Sequence of chain 1.A:
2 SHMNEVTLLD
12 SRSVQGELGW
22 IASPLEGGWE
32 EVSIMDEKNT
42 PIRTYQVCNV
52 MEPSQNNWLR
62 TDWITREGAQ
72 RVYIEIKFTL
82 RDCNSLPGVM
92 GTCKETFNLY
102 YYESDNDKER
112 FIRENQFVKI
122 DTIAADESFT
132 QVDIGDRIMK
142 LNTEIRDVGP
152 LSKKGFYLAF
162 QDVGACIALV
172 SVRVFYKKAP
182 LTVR

Binding-site contacts:
Ligand atom CH2 contacts residue ARG82 of chain 1.A at 3.7 Å.
Ligand atom C2 contacts residue MET36 of chain 1.A at 3.7 Å (hydrophobic).
Ligand atom CD1 contacts residue CYS49 of chain 1.A at 3.6 Å (hydrophobic).
Ligand atom C contacts residue GLN47 of chain 1.A at 3.8 Å.
Ligand atom NE1 contacts residue ILE168 of chain 1.A at 3.1 Å (h-bond).
Ligand atom N1 contacts residue MET36 of chain 1.A at 2.9 Å (h-bond).
Ligand atom C2 contacts residue ASP37 of chain 1.A at 3.3 Å.
Ligand atom C contacts residue MET36 of chain 1.A at 3.6 Å (hydrophobic).
Ligand atom CA contacts residue MET36 of chain 1.A at 3.3 Å (hydrophobic).
Ligand atom NE1 contacts residue VAL48 of chain 1.A at 3.7 Å.
Ligand atom CD1 contacts residue CYS167 of chain 1.A at 3.8 Å (hydrophobic).
Ligand atom C4 contacts residue GLU31 of chain 1.A at 3.7 Å.
Ligand atom C10 contacts residue GLN47 of chain 1.A at 3.6 Å.
Ligand atom CB contacts residue GLN47 of chain 1.A at 3.6 Å.
Ligand atom C9 contacts residue GLU38 of chain 1.A at 3.5 Å.
Ligand atom CH2 contacts residue LEU81 of chain 1.A at 3.7 Å (hydrophobic).
Ligand atom CE1 contacts residue MET140 of chain 1.A at 3.4 Å (hydrophobic).
Ligand atom C9 contacts residue GLU31 of chain 1.A at 3.5 Å.
Ligand atom CZ2 contacts residue CYS167 of chain 1.A at 3.5 Å (hydrophobic).
Ligand atom O contacts residue GLN47 of chain 1.A at 3.1 Å (h-bond).
Ligand atom O contacts residue ILE35 of chain 1.A at 3.4 Å.
Ligand atom CZ2 contacts residue ALA169 of chain 1.A at 3.7 Å (hydrophobic).
Ligand atom CZ2 contacts residue THR80 of chain 1.A at 3.6 Å.
Ligand atom C11 contacts residue MET140 of chain 1.A at 3.7 Å (hydrophobic).
Ligand atom CD2 contacts residue CYS167 of chain 1.A at 3.8 Å (hydrophobic).
Ligand atom CZ2 contacts residue ILE168 of chain 1.A at 3.8 Å (hydrophobic).
Ligand atom C2 contacts residue GLU31 of chain 1.A at 3.6 Å.
Ligand atom N contacts residue GLN47 of chain 1.A at 2.9 Å (h-bond).
Ligand atom CA contacts residue GLN47 of chain 1.A at 3.7 Å.
Ligand atom C6 contacts residue GLN47 of chain 1.A at 3.6 Å.
Ligand atom CG contacts residue CYS167 of chain 1.A at 3.7 Å (hydrophobic).
Ligand atom C10 contacts residue ILE135 of chain 1.A at 3.6 Å (hydrophobic).
Ligand atom N1 contacts residue ACT1 of chain 1.C at 3.1 Å (h-bond).
Ligand atom C11 contacts residue ILE135 of chain 1.A at 3.7 Å (hydrophobic).
Ligand atom N1 contacts residue GLU31 of chain 1.A at 3.0 Å (salt-bridge).
Ligand atom CD1 contacts residue GLN47 of chain 1.A at 3.7 Å.
Ligand atom NE1 contacts residue CYS167 of chain 1.A at 3.7 Å.
Ligand atom C7 contacts residue GLN47 of chain 1.A at 3.5 Å.
Ligand atom C12 contacts residue MET140 of chain 1.A at 3.7 Å (hydrophobic).
Ligand atom N contacts residue GLN47 of chain 1.A at 2.9 Å (h-bond).

A protein and the small-molecule ligand that binds it are described below.
Small molecule (SMILES): NC(N)=NCCCC[C@H](NC(=O)[C@H](Cc1ccc(-c2ccccc2)cc1)NC(=O)[C@H](Cc1c[nH]c2ccc(O)cc12)NC(=O)[C@H]1CCC[C@H](N)C1)C(=O)NCC(=O)Nc1ccc(N2CCOCC2)cc1